Binding-site contacts:
Ligand atom NP2 contacts residue HIS93 of chain 1.A at 3.0 Å (h-bond).
Ligand atom O14 contacts residue THR197 of chain 1.A at 3.0 Å (h-bond).
Ligand atom O14 contacts residue SER195 of chain 1.A at 4.1 Å.
Ligand atom C05 contacts residue GLN91 of chain 1.A at 3.8 Å.
Ligand atom C04 contacts residue LEU196 of chain 1.A at 4.0 Å (hydrophobic).
Ligand atom C16 contacts residue PRO200 of chain 1.A at 4.1 Å (hydrophobic).
Ligand atom NP2 contacts residue ZN1 of chain 1.B at 1.8 Å.
Ligand atom C04 contacts residue VAL120 of chain 1.A at 3.6 Å (hydrophobic).
Ligand atom O13 contacts residue VAL120 of chain 1.A at 4.0 Å.
Ligand atom C18 contacts residue PRO200 of chain 1.A at 4.0 Å (hydrophobic).
Ligand atom C05 contacts residue VAL120 of chain 1.A at 4.1 Å (hydrophobic).
Ligand atom O14 contacts residue LEU196 of chain 1.A at 3.3 Å.
Ligand atom C03 contacts residue LEU196 of chain 1.A at 4.0 Å (hydrophobic).
Ligand atom NP2 contacts residue HIS118 of chain 1.A at 3.1 Å (h-bond).
Ligand atom O14 contacts residue TRP207 of chain 1.A at 3.7 Å.
Ligand atom C02 contacts residue THR198 of chain 1.A at 3.2 Å.
Ligand atom C03 contacts residue ZN1 of chain 1.B at 4.0 Å.
Ligand atom C17 contacts residue PRO200 of chain 1.A at 3.9 Å (hydrophobic).
Ligand atom O13 contacts residue ZN1 of chain 1.B at 3.1 Å.
Ligand atom O13 contacts residue HIS93 of chain 1.A at 3.3 Å.
Ligand atom S11 contacts residue THR197 of chain 1.A at 3.8 Å.
Ligand atom S11 contacts residue ZN1 of chain 1.B at 2.9 Å.
Ligand atom C17 contacts residue LEU196 of chain 1.A at 4.1 Å (hydrophobic).
Ligand atom C06 contacts residue LEU196 of chain 1.A at 4.2 Å (hydrophobic).
Ligand atom S11 contacts residue HIS118 of chain 1.A at 3.7 Å.
Ligand atom O13 contacts residue VAL141 of chain 1.A at 3.8 Å.
Ligand atom NP2 contacts residue HIS95 of chain 1.A at 3.1 Å (h-bond).
Ligand atom O13 contacts residue HIS118 of chain 1.A at 3.4 Å (h-bond).
Ligand atom O08 contacts residue PHE129 of chain 1.A at 3.4 Å.
Ligand atom O14 contacts residue ZN1 of chain 1.B at 4.1 Å.
Ligand atom C01 contacts residue THR198 of chain 1.A at 3.4 Å.
Ligand atom S11 contacts residue HIS93 of chain 1.A at 3.6 Å (h-bond).
Ligand atom O13 contacts residue TRP207 of chain 1.A at 4.1 Å.
Ligand atom C05 contacts residue LEU196 of chain 1.A at 4.0 Å (hydrophobic).
Ligand atom C03 contacts residue HIS93 of chain 1.A at 3.7 Å.
Ligand atom NP2 contacts residue THR197 of chain 1.A at 2.8 Å (h-bond).
Ligand atom C04 contacts residue HIS93 of chain 1.A at 3.8 Å.
Ligand atom NP2 contacts residue GLU105 of chain 1.A at 4.0 Å.
Ligand atom C17 contacts residue VAL133 of chain 1.A at 4.2 Å (hydrophobic).
Ligand atom C16 contacts residue LEU196 of chain 1.A at 4.2 Å (hydrophobic).

This protein binds this small molecule.
Small molecule (SMILES): NS(=O)(=O)c1ccc(C(=O)NCc2ccccc2F)cc1

Sequence of chain 1.A:
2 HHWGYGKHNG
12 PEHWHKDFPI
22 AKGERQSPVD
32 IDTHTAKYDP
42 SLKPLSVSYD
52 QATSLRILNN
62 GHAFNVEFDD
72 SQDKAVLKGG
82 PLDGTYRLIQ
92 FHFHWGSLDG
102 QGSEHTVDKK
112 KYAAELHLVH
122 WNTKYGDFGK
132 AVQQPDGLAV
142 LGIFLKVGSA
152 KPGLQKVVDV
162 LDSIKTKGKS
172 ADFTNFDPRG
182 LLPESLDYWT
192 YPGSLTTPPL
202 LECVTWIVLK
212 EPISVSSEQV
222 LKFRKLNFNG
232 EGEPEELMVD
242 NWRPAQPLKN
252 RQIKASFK